Sequence of chain 4.A:
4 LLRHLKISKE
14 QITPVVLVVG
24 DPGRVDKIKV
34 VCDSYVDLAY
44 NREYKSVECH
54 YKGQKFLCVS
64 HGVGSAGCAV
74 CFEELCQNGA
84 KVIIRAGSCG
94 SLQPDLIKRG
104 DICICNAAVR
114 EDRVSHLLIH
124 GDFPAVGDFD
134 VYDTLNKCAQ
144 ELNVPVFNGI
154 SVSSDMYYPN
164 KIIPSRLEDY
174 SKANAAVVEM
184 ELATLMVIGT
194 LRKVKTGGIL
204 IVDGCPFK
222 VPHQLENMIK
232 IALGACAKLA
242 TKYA

Sequence of chain 1.A:
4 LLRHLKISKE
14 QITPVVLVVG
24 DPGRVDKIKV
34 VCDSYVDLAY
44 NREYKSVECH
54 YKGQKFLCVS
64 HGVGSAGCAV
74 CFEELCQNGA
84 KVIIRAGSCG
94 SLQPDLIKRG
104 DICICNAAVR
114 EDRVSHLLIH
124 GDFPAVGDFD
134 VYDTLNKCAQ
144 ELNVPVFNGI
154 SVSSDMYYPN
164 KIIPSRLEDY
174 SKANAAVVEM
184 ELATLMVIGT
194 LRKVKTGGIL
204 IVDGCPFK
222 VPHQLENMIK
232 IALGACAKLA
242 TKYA

Binding-site contacts:
Ligand atom C11 contacts residue ASP206 of chain 4.A at 3.8 Å.
Ligand atom C03 contacts residue GLU182 of chain 4.A at 3.7 Å.
Ligand atom C08 contacts residue PRO209 of chain 4.A at 3.8 Å (hydrophobic).
Ligand atom C04 contacts residue VAL181 of chain 4.A at 4.0 Å (hydrophobic).
Ligand atom C09 contacts residue PRO209 of chain 4.A at 3.6 Å (hydrophobic).
Ligand atom C06 contacts residue TYR160 of chain 4.A at 3.7 Å (hydrophobic).
Ligand atom C01 contacts residue TYR160 of chain 4.A at 3.8 Å (hydrophobic).
Ligand atom C15 contacts residue SER91 of chain 4.A at 3.8 Å.
Ligand atom C07 contacts residue TYR160 of chain 4.A at 3.8 Å (hydrophobic).
Ligand atom C20 contacts residue HIS7 of chain 1.A at 3.9 Å.
Ligand atom C14 contacts residue CYS92 of chain 4.A at 3.5 Å (hydrophobic).
Ligand atom C03 contacts residue MET183 of chain 4.A at 3.7 Å (hydrophobic).
Ligand atom C14 contacts residue VAL181 of chain 4.A at 3.6 Å (hydrophobic).
Ligand atom C22 contacts residue MET183 of chain 4.A at 3.9 Å (hydrophobic).
Ligand atom C09 contacts residue CYS208 of chain 4.A at 3.6 Å (hydrophobic).
Ligand atom C18 contacts residue MET183 of chain 4.A at 4.0 Å (hydrophobic).
Ligand atom C10 contacts residue GLY207 of chain 4.A at 3.7 Å.
Ligand atom C11 contacts residue GLY93 of chain 4.A at 3.7 Å.
Ligand atom C21 contacts residue HIS7 of chain 1.A at 3.6 Å.
Ligand atom C12 contacts residue GLY93 of chain 4.A at 4.0 Å.
Ligand atom C16 contacts residue TYR160 of chain 4.A at 3.6 Å (hydrophobic).
Ligand atom C01 contacts residue MET159 of chain 4.A at 3.5 Å (hydrophobic).
Ligand atom C12 contacts residue TYR160 of chain 4.A at 4.0 Å (hydrophobic).
Ligand atom N13 contacts residue GLY93 of chain 4.A at 3.9 Å.
Ligand atom C22 contacts residue TYR160 of chain 4.A at 3.6 Å (hydrophobic).
Ligand atom C05 contacts residue TYR160 of chain 4.A at 3.6 Å (hydrophobic).
Ligand atom C01 contacts residue VAL181 of chain 4.A at 3.8 Å (hydrophobic).
Ligand atom C02 contacts residue MET183 of chain 4.A at 3.5 Å (hydrophobic).
Ligand atom C19 contacts residue ARG45 of chain 1.A at 3.4 Å.
Ligand atom C02 contacts residue VAL181 of chain 4.A at 3.6 Å (hydrophobic).
Ligand atom N17 contacts residue SER91 of chain 4.A at 3.6 Å.
Ligand atom C20 contacts residue VAL66 of chain 4.A at 3.8 Å (hydrophobic).
Ligand atom C03 contacts residue VAL181 of chain 4.A at 3.9 Å (hydrophobic).
Ligand atom C19 contacts residue PO41 of chain 4.F at 4.0 Å.
Ligand atom C10 contacts residue CYS208 of chain 4.A at 3.6 Å (hydrophobic).
Ligand atom O23 contacts residue ASP206 of chain 4.A at 2.8 Å (salt-bridge).
Ligand atom C20 contacts residue ARG45 of chain 1.A at 3.6 Å.
Ligand atom C14 contacts residue GLY93 of chain 4.A at 3.4 Å.
Ligand atom C15 contacts residue ASP206 of chain 4.A at 3.8 Å.
Ligand atom C04 contacts residue TYR160 of chain 4.A at 3.8 Å (hydrophobic).

A protein and the small-molecule ligand that binds it are described below.
Small molecule (SMILES): O[C@H](CNC1CCCC1)Cn1c2ccccc2c2ccccc21